Sequence of chain 2.C:
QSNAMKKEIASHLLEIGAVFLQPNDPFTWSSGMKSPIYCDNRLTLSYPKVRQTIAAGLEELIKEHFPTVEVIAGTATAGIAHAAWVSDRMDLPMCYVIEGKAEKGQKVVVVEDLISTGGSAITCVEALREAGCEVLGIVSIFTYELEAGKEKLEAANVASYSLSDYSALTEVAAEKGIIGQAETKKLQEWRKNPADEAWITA

Binding-site contacts:
Ligand atom O3P contacts residue GLY150 of chain 2.C at 3.9 Å.
Ligand atom O1B contacts residue ALA98 of chain 2.C at 3.9 Å.
Ligand atom O3B contacts residue ALA96 of chain 2.C at 3.8 Å.
Ligand atom O3P contacts residue GLY151 of chain 2.C at 3.4 Å (h-bond).
Ligand atom O2 contacts residue ASP145 of chain 2.C at 3.6 Å.
Ligand atom PB contacts residue ARG62 of chain 2.C at 3.8 Å.
Ligand atom O2 contacts residue ALA98 of chain 2.C at 4.3 Å.
Ligand atom C2 contacts residue LEU146 of chain 2.C at 4.2 Å (hydrophobic).
Ligand atom O1B contacts residue ALA96 of chain 2.C at 3.7 Å.
Ligand atom P contacts residue SER152 of chain 2.C at 3.6 Å.
Ligand atom P contacts residue SER148 of chain 2.C at 3.4 Å.
Ligand atom O2P contacts residue GLY151 of chain 2.C at 4.2 Å.
Ligand atom O2P contacts residue SER148 of chain 2.C at 2.9 Å (h-bond).
Ligand atom O2P contacts residue LEU146 of chain 2.C at 4.3 Å.
Ligand atom C5 contacts residue LEU146 of chain 2.C at 4.2 Å (hydrophobic).
Ligand atom C5 contacts residue SER148 of chain 2.C at 3.0 Å.
Ligand atom O3P contacts residue THR149 of chain 2.C at 2.6 Å (h-bond).
Ligand atom O2P contacts residue ILE147 of chain 2.C at 3.9 Å.
Ligand atom P contacts residue GLY151 of chain 2.C at 4.1 Å.
Ligand atom PA contacts residue ARG62 of chain 2.C at 3.5 Å.
Ligand atom O2P contacts residue THR149 of chain 2.C at 3.1 Å (h-bond).
Ligand atom O3P contacts residue SER152 of chain 2.C at 3.8 Å.
Ligand atom O3 contacts residue SER152 of chain 2.C at 3.3 Å (h-bond).
Ligand atom O3 contacts residue LEU146 of chain 2.C at 4.3 Å.
Ligand atom O1P contacts residue SER152 of chain 2.C at 2.4 Å (h-bond).
Ligand atom C1 contacts residue ARG62 of chain 2.C at 4.3 Å.
Ligand atom O1 contacts residue ARG62 of chain 2.C at 3.1 Å (salt-bridge).
Ligand atom P contacts residue GLY150 of chain 2.C at 4.0 Å.
Ligand atom O2P contacts residue GLY150 of chain 2.C at 3.1 Å (h-bond).
Ligand atom O2B contacts residue ARG62 of chain 2.C at 2.5 Å (salt-bridge).
Ligand atom P contacts residue THR149 of chain 2.C at 3.7 Å.
Ligand atom O3P contacts residue SER148 of chain 2.C at 3.9 Å.
Ligand atom O5 contacts residue SER148 of chain 2.C at 2.7 Å (h-bond).
Ligand atom O2 contacts residue ARG62 of chain 2.C at 4.3 Å.
Ligand atom O2A contacts residue ARG62 of chain 2.C at 3.0 Å (salt-bridge).
Ligand atom O3A contacts residue ARG62 of chain 2.C at 3.9 Å.
Ligand atom C2 contacts residue ASP145 of chain 2.C at 4.2 Å.
Ligand atom O1B contacts residue THR97 of chain 2.C at 3.8 Å.
Ligand atom O3 contacts residue GLU144 of chain 2.C at 3.9 Å.
Ligand atom C3 contacts residue LEU146 of chain 2.C at 3.9 Å (hydrophobic).

A small-molecule ligand and the protein it binds are described below.
Small molecule (SMILES): O=P(O)(O)OC[C@H]1O[C@H](O[P](=O)(O)OP(=O)(O)O)[C@H](O)[C@@H]1O